Binding-site contacts:
Ligand atom C5 contacts residue TRP223 of chain 1.A at 3.4 Å (hydrophobic).
Ligand atom O7 contacts residue GLU296 of chain 1.A at 3.6 Å.
Ligand atom N2 contacts residue ASN220 of chain 1.A at 2.9 Å (h-bond).
Ligand atom C3 contacts residue TRP223 of chain 1.A at 3.9 Å (hydrophobic).
Ligand atom C7 contacts residue ASN220 of chain 1.A at 3.6 Å.
Ligand atom C6 contacts residue TRP223 of chain 1.A at 3.8 Å (hydrophobic).
Ligand atom C4 contacts residue TRP223 of chain 1.A at 3.9 Å (hydrophobic).
Ligand atom O7 contacts residue THR295 of chain 1.A at 4.1 Å.
Ligand atom C2 contacts residue GLU296 of chain 1.A at 4.0 Å.
Ligand atom O7 contacts residue ASN220 of chain 1.A at 3.8 Å.
Ligand atom C3 contacts residue THR222 of chain 1.A at 4.4 Å.
Ligand atom O5 contacts residue TRP223 of chain 1.A at 4.0 Å.
Ligand atom O5 contacts residue GLU296 of chain 1.A at 4.0 Å.
Ligand atom N2 contacts residue GLU296 of chain 1.A at 4.5 Å.
Ligand atom C8 contacts residue ARG221 of chain 1.A at 3.9 Å.
Ligand atom O4 contacts residue TRP223 of chain 1.A at 3.8 Å.
Ligand atom C7 contacts residue GLU296 of chain 1.A at 4.3 Å.
Ligand atom C7 contacts residue THR222 of chain 1.A at 4.2 Å.
Ligand atom C2 contacts residue THR222 of chain 1.A at 4.2 Å.
Ligand atom N2 contacts residue THR222 of chain 1.A at 3.4 Å (h-bond).
Ligand atom C1 contacts residue THR222 of chain 1.A at 4.3 Å.
Ligand atom C5 contacts residue ASN220 of chain 1.A at 3.7 Å.
Ligand atom C7 contacts residue THR295 of chain 1.A at 4.1 Å.
Ligand atom C8 contacts residue THR295 of chain 1.A at 4.0 Å.
Ligand atom O5 contacts residue ASN220 of chain 1.A at 2.4 Å (h-bond).
Ligand atom C4 contacts residue ASN220 of chain 1.A at 4.2 Å.
Ligand atom C2 contacts residue TRP223 of chain 1.A at 4.4 Å (hydrophobic).
Ligand atom C1 contacts residue GLU296 of chain 1.A at 3.7 Å.
Ligand atom C2 contacts residue ASN220 of chain 1.A at 2.5 Å.
Ligand atom C1 contacts residue ASN220 of chain 1.A at 1.4 Å.
Ligand atom C8 contacts residue THR222 of chain 1.A at 4.1 Å.
Ligand atom C1 contacts residue TRP223 of chain 1.A at 3.7 Å (hydrophobic).
Ligand atom C3 contacts residue ASN220 of chain 1.A at 3.8 Å.

This protein binds this small molecule.
Small molecule (SMILES): CC(=O)N[C@@H]1[C@@H](O)[C@H](O)[C@@H](CO)O[C@H]1O

Sequence of chain 1.A:
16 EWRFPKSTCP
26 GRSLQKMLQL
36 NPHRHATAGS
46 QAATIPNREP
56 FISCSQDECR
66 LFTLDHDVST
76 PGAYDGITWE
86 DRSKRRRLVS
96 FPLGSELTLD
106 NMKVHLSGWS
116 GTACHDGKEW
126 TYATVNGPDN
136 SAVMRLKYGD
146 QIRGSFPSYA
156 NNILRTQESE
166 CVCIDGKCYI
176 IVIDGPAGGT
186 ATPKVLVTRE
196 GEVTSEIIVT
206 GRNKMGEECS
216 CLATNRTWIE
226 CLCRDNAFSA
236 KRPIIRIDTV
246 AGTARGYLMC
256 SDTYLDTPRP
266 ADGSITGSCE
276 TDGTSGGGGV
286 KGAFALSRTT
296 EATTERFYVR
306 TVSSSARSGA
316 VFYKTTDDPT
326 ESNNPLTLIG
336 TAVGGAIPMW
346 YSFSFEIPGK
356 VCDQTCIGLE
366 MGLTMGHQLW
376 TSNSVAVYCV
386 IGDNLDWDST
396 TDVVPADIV